The protein below binds the small molecule below.
Small molecule (SMILES): O=C(O)c1ccc(-c2ccc(F)cc2)cc1

Binding-site contacts:
Ligand atom C7 contacts residue ALA106 of chain 1.A at 3.5 Å (hydrophobic).
Ligand atom C8 contacts residue TYR65 of chain 1.A at 3.5 Å (hydrophobic).
Ligand atom F1 contacts residue PHE69 of chain 1.A at 2.9 Å.
Ligand atom F1 contacts residue LEU72 of chain 1.A at 3.8 Å.
Ligand atom O1 contacts residue GLY102 of chain 1.A at 3.5 Å.
Ligand atom C1 contacts residue ALA68 of chain 1.A at 3.2 Å (hydrophobic).
Ligand atom O2 contacts residue ARG103 of chain 1.A at 3.4 Å (salt-bridge).
Ligand atom C7 contacts residue PHE61 of chain 1.A at 3.2 Å (hydrophobic).
Ligand atom C12 contacts residue PHE61 of chain 1.A at 3.2 Å (hydrophobic).
Ligand atom C3 contacts residue TYR65 of chain 1.A at 4.0 Å (hydrophobic).
Ligand atom C6 contacts residue TYR65 of chain 1.A at 3.6 Å (hydrophobic).
Ligand atom C4 contacts residue TYR65 of chain 1.A at 3.8 Å (hydrophobic).
Ligand atom C11 contacts residue TYR65 of chain 1.A at 3.5 Å (hydrophobic).
Ligand atom C12 contacts residue GLY102 of chain 1.A at 3.2 Å.
Ligand atom C8 contacts residue LEU94 of chain 1.A at 3.9 Å (hydrophobic).
Ligand atom C3 contacts residue ALA106 of chain 1.A at 3.7 Å (hydrophobic).
Ligand atom C9 contacts residue TYR65 of chain 1.A at 3.2 Å (hydrophobic).
Ligand atom C10 contacts residue ARG103 of chain 1.A at 3.6 Å.
Ligand atom C2 contacts residue TYR65 of chain 1.A at 4.0 Å (hydrophobic).
Ligand atom O1 contacts residue ARG103 of chain 1.A at 3.8 Å.
Ligand atom C2 contacts residue PHE69 of chain 1.A at 3.7 Å (hydrophobic).
Ligand atom C13 contacts residue ARG103 of chain 1.A at 3.8 Å.
Ligand atom C7 contacts residue LEU94 of chain 1.A at 4.0 Å (hydrophobic).
Ligand atom C7 contacts residue ARG103 of chain 1.A at 4.1 Å.
Ligand atom C2 contacts residue ALA68 of chain 1.A at 3.9 Å (hydrophobic).
Ligand atom F1 contacts residue ALA68 of chain 1.A at 3.4 Å.
Ligand atom C5 contacts residue LEU94 of chain 1.A at 3.6 Å (hydrophobic).
Ligand atom C12 contacts residue ARG103 of chain 1.A at 3.2 Å.
Ligand atom C1 contacts residue LEU94 of chain 1.A at 3.5 Å (hydrophobic).
Ligand atom C3 contacts residue PHE69 of chain 1.A at 3.5 Å (hydrophobic).
Ligand atom C5 contacts residue TYR65 of chain 1.A at 3.7 Å (hydrophobic).
Ligand atom C11 contacts residue ARG103 of chain 1.A at 3.6 Å.
Ligand atom C4 contacts residue PHE61 of chain 1.A at 4.0 Å (hydrophobic).
Ligand atom C6 contacts residue LEU94 of chain 1.A at 3.1 Å (hydrophobic).
Ligand atom C7 contacts residue GLY102 of chain 1.A at 3.8 Å.
Ligand atom C10 contacts residue TYR65 of chain 1.A at 3.0 Å (hydrophobic).
Ligand atom C4 contacts residue LEU94 of chain 1.A at 3.7 Å (hydrophobic).
Ligand atom C6 contacts residue ALA68 of chain 1.A at 3.9 Å (hydrophobic).
Ligand atom C4 contacts residue ALA106 of chain 1.A at 3.1 Å (hydrophobic).
Ligand atom C5 contacts residue ALA106 of chain 1.A at 3.9 Å (hydrophobic).

Sequence of chain 1.A:
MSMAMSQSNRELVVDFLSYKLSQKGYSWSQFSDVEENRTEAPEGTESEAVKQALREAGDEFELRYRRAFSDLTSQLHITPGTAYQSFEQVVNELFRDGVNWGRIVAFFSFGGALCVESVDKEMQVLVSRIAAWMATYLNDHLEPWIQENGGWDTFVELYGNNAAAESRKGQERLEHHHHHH